Sequence of chain 4.A:
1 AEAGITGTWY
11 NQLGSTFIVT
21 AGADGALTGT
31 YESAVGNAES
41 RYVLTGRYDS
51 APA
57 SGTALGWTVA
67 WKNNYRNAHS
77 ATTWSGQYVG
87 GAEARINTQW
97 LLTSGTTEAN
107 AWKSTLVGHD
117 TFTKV

Binding-site contacts:
Ligand atom C4' contacts residue SER76 of chain 1.B at 3.8 Å.
Ligand atom CM5 contacts residue SER76 of chain 1.B at 2.9 Å.
Ligand atom C4 contacts residue TRP80 of chain 1.B at 3.9 Å (hydrophobic).
Ligand atom C5' contacts residue LEU98 of chain 1.B at 3.6 Å (hydrophobic).
Ligand atom OXT contacts residue SER15 of chain 1.B at 3.3 Å (h-bond).
Ligand atom C5 contacts residue THR78 of chain 1.B at 3.9 Å.
Ligand atom N1 contacts residue TRP67 of chain 1.B at 3.6 Å.
Ligand atom C4' contacts residue ALA74 of chain 1.B at 3.8 Å (hydrophobic).
Ligand atom O4' contacts residue SER76 of chain 1.B at 3.3 Å (h-bond).
Ligand atom OXT contacts residue TYR31 of chain 1.B at 3.6 Å.
Ligand atom O4' contacts residue ASN37 of chain 1.B at 3.5 Å (h-bond).
Ligand atom C2' contacts residue VAL35 of chain 1.B at 3.5 Å (hydrophobic).
Ligand atom O contacts residue TYR31 of chain 1.B at 2.4 Å (h-bond).
Ligand atom C1' contacts residue LEU98 of chain 1.B at 3.8 Å (hydrophobic).
Ligand atom C6' contacts residue LEU98 of chain 1.B at 2.9 Å (hydrophobic).
Ligand atom C3 contacts residue TRP80 of chain 1.B at 3.7 Å (hydrophobic).
Ligand atom CM3 contacts residue ASN37 of chain 1.B at 2.8 Å.
Ligand atom CM3 contacts residue ALA38 of chain 1.B at 2.7 Å (hydrophobic).
Ligand atom OXT contacts residue SER33 of chain 1.B at 2.0 Å (h-bond).
Ligand atom C3' contacts residue ASN37 of chain 1.B at 3.9 Å.
Ligand atom C5 contacts residue TRP96 of chain 1.B at 3.0 Å (hydrophobic).
Ligand atom C4' contacts residue TRP67 of chain 1.B at 3.7 Å (hydrophobic).
Ligand atom N1' contacts residue TRP108 of chain 4.A at 3.5 Å.
Ligand atom C contacts residue SER15 of chain 1.B at 3.5 Å.
Ligand atom C3 contacts residue ASP116 of chain 1.B at 3.0 Å.
Ligand atom C contacts residue SER33 of chain 1.B at 3.2 Å.
Ligand atom CM3 contacts residue TRP67 of chain 1.B at 3.5 Å (hydrophobic).
Ligand atom O contacts residue ASN11 of chain 1.B at 2.9 Å (h-bond).
Ligand atom C contacts residue TYR31 of chain 1.B at 3.4 Å (hydrophobic).
Ligand atom O4' contacts residue ALA74 of chain 1.B at 2.4 Å.
Ligand atom C2' contacts residue TRP67 of chain 1.B at 3.8 Å (hydrophobic).
Ligand atom C4 contacts residue TRP96 of chain 1.B at 3.0 Å (hydrophobic).
Ligand atom N1 contacts residue SER33 of chain 1.B at 3.6 Å.
Ligand atom O contacts residue SER15 of chain 1.B at 2.8 Å (h-bond).
Ligand atom C3' contacts residue TRP67 of chain 1.B at 3.6 Å (hydrophobic).
Ligand atom CM5 contacts residue LEU98 of chain 1.B at 3.5 Å (hydrophobic).
Ligand atom C6 contacts residue THR78 of chain 1.B at 3.9 Å.
Ligand atom C4 contacts residue ASP116 of chain 1.B at 3.2 Å.
Ligand atom C5' contacts residue SER76 of chain 1.B at 3.6 Å.
Ligand atom O4' contacts residue TRP67 of chain 1.B at 3.6 Å.

Sequence of chain 1.B:
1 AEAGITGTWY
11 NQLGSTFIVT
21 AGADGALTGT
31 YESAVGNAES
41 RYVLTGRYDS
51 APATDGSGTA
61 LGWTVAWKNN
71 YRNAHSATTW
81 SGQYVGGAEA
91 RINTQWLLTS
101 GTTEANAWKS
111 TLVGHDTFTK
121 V

A small-molecule ligand and the protein it binds are described below.
Small molecule (SMILES): Cc1cc(N=Nc2ccccc2C(=O)O)cc(C)c1O